Sequence of chain 2.A:
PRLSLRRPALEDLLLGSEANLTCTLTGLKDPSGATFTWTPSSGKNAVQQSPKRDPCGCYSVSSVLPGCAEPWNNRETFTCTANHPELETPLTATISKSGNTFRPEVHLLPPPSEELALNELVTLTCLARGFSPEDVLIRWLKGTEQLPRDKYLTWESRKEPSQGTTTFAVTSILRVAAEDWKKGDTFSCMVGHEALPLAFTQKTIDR

The protein below binds the small molecule below.
Small molecule (SMILES): CC(=O)N[C@H]1[C@H](O[C@H]2[C@H](O)[C@@H](NC(C)=O)CO[C@@H]2CO)O[C@H](CO)[C@@H](O[C@H]2O[C@H](CO[C@@H]3O[C@H](CO)[C@@H](O)[C@H](O)[C@@H]3O)[C@@H](O)[C@H](O[C@H]3O[C@H](CO)[C@@H](O)[C@H](O)[C@@H]3O)[C@@H]2O)[C@@H]1O

Binding-site contacts:
Ligand atom C1 contacts residue ASP17 of chain 2.A at 4.0 Å.
Ligand atom O6 contacts residue ASP17 of chain 2.A at 4.3 Å.
Ligand atom O7 contacts residue ASN25 of chain 2.A at 3.2 Å (h-bond).
Ligand atom O5 contacts residue ARG154 of chain 2.A at 4.0 Å.
Ligand atom C6 contacts residue PRO153 of chain 2.A at 4.3 Å (hydrophobic).
Ligand atom O3 contacts residue ARG154 of chain 2.A at 4.4 Å.
Ligand atom C2 contacts residue ARG154 of chain 2.A at 3.8 Å.
Ligand atom C7 contacts residue ASN25 of chain 2.A at 3.5 Å.
Ligand atom C6 contacts residue ASP155 of chain 2.A at 4.3 Å.
Ligand atom C2 contacts residue ASN25 of chain 2.A at 2.7 Å.
Ligand atom C6 contacts residue ASP17 of chain 2.A at 3.0 Å.
Ligand atom C1 contacts residue ARG154 of chain 2.A at 4.3 Å.
Ligand atom O5 contacts residue ASN25 of chain 2.A at 2.2 Å (h-bond).
Ligand atom C6 contacts residue ASN25 of chain 2.A at 4.3 Å.
Ligand atom C4 contacts residue ASP17 of chain 2.A at 4.0 Å.
Ligand atom C5 contacts residue ARG154 of chain 2.A at 4.4 Å.
Ligand atom O6 contacts residue ARG154 of chain 2.A at 4.4 Å.
Ligand atom O7 contacts residue GLU23 of chain 2.A at 4.3 Å.
Ligand atom O6 contacts residue GLU16 of chain 2.A at 4.4 Å.
Ligand atom C4 contacts residue ARG154 of chain 2.A at 3.8 Å.
Ligand atom C5 contacts residue ASN25 of chain 2.A at 3.3 Å.
Ligand atom N2 contacts residue ASN25 of chain 2.A at 3.1 Å (h-bond).
Ligand atom C4 contacts residue ASN25 of chain 2.A at 4.1 Å.
Ligand atom C3 contacts residue ASN25 of chain 2.A at 3.8 Å.
Ligand atom O5 contacts residue ASP17 of chain 2.A at 2.9 Å (salt-bridge).
Ligand atom O6 contacts residue ALA14 of chain 2.A at 4.2 Å.
Ligand atom C3 contacts residue ARG154 of chain 2.A at 4.2 Å.
Ligand atom C6 contacts residue ALA14 of chain 2.A at 4.4 Å (hydrophobic).
Ligand atom O6 contacts residue ASP155 of chain 2.A at 3.5 Å (salt-bridge).
Ligand atom C6 contacts residue ARG154 of chain 2.A at 4.0 Å.
Ligand atom C1 contacts residue ASN25 of chain 2.A at 1.4 Å.
Ligand atom C5 contacts residue ASP17 of chain 2.A at 3.4 Å.
Ligand atom O2 contacts residue ARG154 of chain 2.A at 2.5 Å (salt-bridge).
Ligand atom C2 contacts residue ASP17 of chain 2.A at 4.4 Å.
Ligand atom O6 contacts residue PRO153 of chain 2.A at 4.4 Å.